Sequence of chain 55.C:
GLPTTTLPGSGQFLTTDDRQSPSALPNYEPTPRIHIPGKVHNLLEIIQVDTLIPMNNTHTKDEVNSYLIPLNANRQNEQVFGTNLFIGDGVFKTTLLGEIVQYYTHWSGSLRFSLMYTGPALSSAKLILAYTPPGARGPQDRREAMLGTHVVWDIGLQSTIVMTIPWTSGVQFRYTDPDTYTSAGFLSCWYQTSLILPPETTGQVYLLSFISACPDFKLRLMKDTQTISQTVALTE

Sequence of chain 55.A:
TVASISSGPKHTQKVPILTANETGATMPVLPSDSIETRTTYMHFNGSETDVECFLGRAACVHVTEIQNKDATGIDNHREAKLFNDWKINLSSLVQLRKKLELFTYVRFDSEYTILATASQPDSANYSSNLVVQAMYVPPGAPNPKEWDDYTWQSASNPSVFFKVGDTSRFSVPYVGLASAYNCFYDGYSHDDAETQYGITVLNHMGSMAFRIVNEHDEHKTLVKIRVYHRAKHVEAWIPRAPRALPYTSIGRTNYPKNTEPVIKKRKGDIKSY

Binding-site contacts:
Ligand atom N3A contacts residue PRO174 of chain 55.A at 3.3 Å (h-bond).
Ligand atom C2A contacts residue TYR152 of chain 55.A at 3.8 Å (hydrophobic).
Ligand atom C6B contacts residue TYR152 of chain 55.A at 3.9 Å (hydrophobic).
Ligand atom N2 contacts residue MET221 of chain 55.A at 3.5 Å (h-bond).
Ligand atom C5B contacts residue TYR152 of chain 55.A at 3.7 Å (hydrophobic).
Ligand atom C4B contacts residue TYR152 of chain 55.A at 3.6 Å (hydrophobic).
Ligand atom C3 contacts residue LEU106 of chain 55.A at 3.8 Å (hydrophobic).
Ligand atom C31 contacts residue LEU106 of chain 55.A at 4.0 Å (hydrophobic).
Ligand atom CL1 contacts residue VAL188 of chain 55.A at 3.7 Å.
Ligand atom C4A contacts residue SER175 of chain 55.A at 3.7 Å.
Ligand atom C2B contacts residue TYR128 of chain 55.A at 3.9 Å (hydrophobic).
Ligand atom C2A contacts residue PHE186 of chain 55.A at 3.8 Å (hydrophobic).
Ligand atom CL2 contacts residue MET224 of chain 55.A at 3.4 Å.
Ligand atom O1A contacts residue MET224 of chain 55.A at 3.5 Å (h-bond).
Ligand atom C5A contacts residue PHE186 of chain 55.A at 4.0 Å (hydrophobic).
Ligand atom CL2 contacts residue ILE104 of chain 55.A at 3.5 Å.
Ligand atom C5 contacts residue TYR128 of chain 55.A at 3.8 Å (hydrophobic).
Ligand atom CL1 contacts residue TYR152 of chain 55.A at 3.9 Å.
Ligand atom C1C contacts residue TYR128 of chain 55.A at 3.3 Å (hydrophobic).
Ligand atom O1A contacts residue PHE186 of chain 55.A at 3.4 Å.
Ligand atom O1 contacts residue ILE104 of chain 55.A at 3.4 Å.
Ligand atom CL1 contacts residue LEU25 of chain 55.C at 3.7 Å.
Ligand atom C1B contacts residue VAL188 of chain 55.A at 4.0 Å (hydrophobic).
Ligand atom C4 contacts residue LEU106 of chain 55.A at 3.9 Å (hydrophobic).
Ligand atom O1B contacts residue VAL188 of chain 55.A at 3.7 Å.
Ligand atom C3B contacts residue MET224 of chain 55.A at 3.6 Å (hydrophobic).
Ligand atom C3C contacts residue ILE104 of chain 55.A at 3.7 Å (hydrophobic).
Ligand atom C3B contacts residue PHE186 of chain 55.A at 3.9 Å (hydrophobic).
Ligand atom N3A contacts residue ALA24 of chain 55.C at 3.8 Å.
Ligand atom C3C contacts residue TYR152 of chain 55.A at 3.8 Å (hydrophobic).
Ligand atom O1 contacts residue MET221 of chain 55.A at 3.5 Å (h-bond).
Ligand atom CL2 contacts residue TYR128 of chain 55.A at 3.2 Å.
Ligand atom C5A contacts residue ALA150 of chain 55.A at 3.5 Å (hydrophobic).
Ligand atom C4A contacts residue PRO174 of chain 55.A at 3.0 Å (hydrophobic).
Ligand atom C2C contacts residue VAL191 of chain 55.A at 4.0 Å (hydrophobic).
Ligand atom C4B contacts residue PHE186 of chain 55.A at 3.9 Å (hydrophobic).
Ligand atom C5A contacts residue VAL176 of chain 55.A at 3.5 Å (hydrophobic).
Ligand atom C2B contacts residue MET224 of chain 55.A at 4.0 Å (hydrophobic).
Ligand atom C4A contacts residue ALA150 of chain 55.A at 4.0 Å (hydrophobic).
Ligand atom N3A contacts residue TYR152 of chain 55.A at 4.0 Å.

Sequence of chain 51.C:
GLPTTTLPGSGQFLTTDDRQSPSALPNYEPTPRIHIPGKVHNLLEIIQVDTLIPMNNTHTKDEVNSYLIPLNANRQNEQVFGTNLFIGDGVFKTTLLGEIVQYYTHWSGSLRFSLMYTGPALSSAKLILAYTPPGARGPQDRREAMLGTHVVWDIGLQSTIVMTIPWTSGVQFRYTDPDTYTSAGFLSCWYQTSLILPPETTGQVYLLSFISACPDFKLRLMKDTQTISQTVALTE

This protein binds this small molecule.
Small molecule (SMILES): Cc1cc(CCCOc2c(Cl)cc(C3=NCCO3)cc2Cl)on1